Binding-site contacts:
Ligand atom N1 contacts residue GLU129 of chain 1.B at 2.9 Å (salt-bridge).
Ligand atom C18 contacts residue GLU123 of chain 1.B at 3.8 Å.
Ligand atom O7 contacts residue GLU129 of chain 1.B at 3.8 Å.
Ligand atom C9 contacts residue VAL59 of chain 1.B at 3.6 Å (hydrophobic).
Ligand atom C15 contacts residue VAL59 of chain 1.B at 3.7 Å (hydrophobic).
Ligand atom C4 contacts residue VAL59 of chain 1.B at 3.9 Å (hydrophobic).
Ligand atom O7 contacts residue GLY52 of chain 1.B at 3.3 Å.
Ligand atom CL8 contacts residue LYS74 of chain 1.B at 3.8 Å.
Ligand atom N1 contacts residue ASN173 of chain 1.B at 3.9 Å.
Ligand atom C10 contacts residue VAL59 of chain 1.B at 3.5 Å (hydrophobic).
Ligand atom C9 contacts residue ARG58 of chain 1.B at 4.0 Å.
Ligand atom C18 contacts residue LEU175 of chain 1.B at 3.5 Å (hydrophobic).
Ligand atom C10 contacts residue GLY52 of chain 1.B at 3.8 Å.
Ligand atom N1 contacts residue GLU172 of chain 1.B at 2.7 Å (salt-bridge).
Ligand atom N19 contacts residue TYR124 of chain 1.B at 3.8 Å.
Ligand atom C6 contacts residue LYS74 of chain 1.B at 3.8 Å.
Ligand atom N19 contacts residue LEU175 of chain 1.B at 3.9 Å.
Ligand atom C9 contacts residue THR53 of chain 1.B at 3.8 Å.
Ligand atom C2 contacts residue GLU172 of chain 1.B at 3.8 Å.
Ligand atom N20 contacts residue ALA125 of chain 1.B at 2.9 Å (h-bond).
Ligand atom N20 contacts residue ALA72 of chain 1.B at 3.5 Å.
Ligand atom C10 contacts residue THR53 of chain 1.B at 3.9 Å.
Ligand atom C21 contacts residue PHE329 of chain 1.B at 3.9 Å (hydrophobic).
Ligand atom N20 contacts residue TYR124 of chain 1.B at 3.5 Å.
Ligand atom CL8 contacts residue LEU76 of chain 1.B at 3.6 Å.
Ligand atom C21 contacts residue ALA72 of chain 1.B at 3.6 Å (hydrophobic).
Ligand atom N20 contacts residue GLU123 of chain 1.B at 3.5 Å (salt-bridge).
Ligand atom N19 contacts residue ALA72 of chain 1.B at 3.6 Å.
Ligand atom C14 contacts residue LEU175 of chain 1.B at 3.5 Å (hydrophobic).
Ligand atom C17 contacts residue LEU175 of chain 1.B at 3.3 Å (hydrophobic).
Ligand atom N19 contacts residue ALA125 of chain 1.B at 3.5 Å (h-bond).
Ligand atom C18 contacts residue ALA72 of chain 1.B at 3.8 Å (hydrophobic).
Ligand atom C7 contacts residue VAL59 of chain 1.B at 4.0 Å (hydrophobic).
Ligand atom C9 contacts residue GLY54 of chain 1.B at 3.7 Å.
Ligand atom C17 contacts residue ALA72 of chain 1.B at 3.8 Å (hydrophobic).
Ligand atom C21 contacts residue LEU175 of chain 1.B at 3.7 Å (hydrophobic).
Ligand atom C7 contacts residue LYS74 of chain 1.B at 4.0 Å.
Ligand atom C2 contacts residue ASN173 of chain 1.B at 3.4 Å.
Ligand atom C13 contacts residue LEU175 of chain 1.B at 3.6 Å (hydrophobic).
Ligand atom N19 contacts residue GLU123 of chain 1.B at 2.8 Å (salt-bridge).

Sequence of chain 1.B:
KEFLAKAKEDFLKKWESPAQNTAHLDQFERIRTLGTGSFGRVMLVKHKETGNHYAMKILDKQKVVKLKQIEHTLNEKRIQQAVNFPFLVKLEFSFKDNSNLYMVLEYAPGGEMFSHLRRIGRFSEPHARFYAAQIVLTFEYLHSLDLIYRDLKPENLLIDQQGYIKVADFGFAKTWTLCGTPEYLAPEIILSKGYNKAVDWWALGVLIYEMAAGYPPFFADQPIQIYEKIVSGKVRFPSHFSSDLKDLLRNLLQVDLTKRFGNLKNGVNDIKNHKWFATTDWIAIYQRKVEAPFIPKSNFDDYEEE

This small molecule binds to this protein.
Small molecule (SMILES): [NH3+]C[C@@](O)(c1ccc(Cl)cc1)c1ccc(-c2cn[nH]c2)cc1